Sequence of chain 1.F:
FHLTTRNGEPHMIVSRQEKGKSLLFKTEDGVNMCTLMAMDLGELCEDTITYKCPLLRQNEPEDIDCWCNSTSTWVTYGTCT

A small-molecule ligand and the protein it binds are described below.
Small molecule (SMILES): CC(=O)N[C@@H]1[C@@H](O)[C@H](O)[C@@H](CO)O[C@H]1O

Sequence of chain 1.E:
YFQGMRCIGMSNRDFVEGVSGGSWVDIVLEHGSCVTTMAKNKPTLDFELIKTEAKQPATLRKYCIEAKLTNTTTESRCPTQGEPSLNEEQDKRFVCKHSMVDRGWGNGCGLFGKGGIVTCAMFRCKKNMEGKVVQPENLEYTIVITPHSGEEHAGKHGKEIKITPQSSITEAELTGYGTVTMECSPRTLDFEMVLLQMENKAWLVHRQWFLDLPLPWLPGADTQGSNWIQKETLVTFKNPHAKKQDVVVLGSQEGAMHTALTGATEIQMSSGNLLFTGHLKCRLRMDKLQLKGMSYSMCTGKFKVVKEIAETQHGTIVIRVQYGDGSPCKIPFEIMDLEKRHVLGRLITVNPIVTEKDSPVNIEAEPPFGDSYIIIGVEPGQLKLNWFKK

Binding-site contacts:
Ligand atom C5 contacts residue NAG1 of chain 1.Z at 3.7 Å.
Ligand atom O6 contacts residue CYS45 of chain 1.F at 3.4 Å (h-bond).
Ligand atom O4 contacts residue NAG1 of chain 1.Z at 1.6 Å.
Ligand atom C1 contacts residue ASN75 of chain 1.E at 1.3 Å.
Ligand atom C3 contacts residue NAG1 of chain 1.Z at 3.3 Å.
Ligand atom C6 contacts residue ASN75 of chain 1.E at 3.8 Å.
Ligand atom C7 contacts residue MET126 of chain 1.E at 3.8 Å (hydrophobic).
Ligand atom O6 contacts residue THR48 of chain 1.F at 4.0 Å.
Ligand atom C4 contacts residue ASN75 of chain 1.E at 4.0 Å.
Ligand atom O3 contacts residue NAG1 of chain 1.Z at 2.4 Å (h-bond).
Ligand atom C6 contacts residue THR48 of chain 1.F at 4.4 Å.
Ligand atom C5 contacts residue ASN75 of chain 1.E at 3.2 Å.
Ligand atom C3 contacts residue ASN75 of chain 1.E at 3.5 Å.
Ligand atom O6 contacts residue NAG1 of chain 1.Z at 4.1 Å.
Ligand atom C2 contacts residue NAG1 of chain 1.Z at 4.1 Å.
Ligand atom O5 contacts residue ASN75 of chain 1.E at 2.1 Å (h-bond).
Ligand atom O7 contacts residue ASN75 of chain 1.E at 3.2 Å (h-bond).
Ligand atom C8 contacts residue PHE98 of chain 1.E at 3.6 Å (hydrophobic).
Ligand atom C6 contacts residue CYS45 of chain 1.F at 4.4 Å (hydrophobic).
Ligand atom O5 contacts residue THR48 of chain 1.F at 4.0 Å.
Ligand atom C4 contacts residue NAG1 of chain 1.Z at 2.9 Å.
Ligand atom O6 contacts residue ASN75 of chain 1.E at 3.8 Å.
Ligand atom O7 contacts residue MET126 of chain 1.E at 3.1 Å.
Ligand atom C8 contacts residue ASN75 of chain 1.E at 3.0 Å.
Ligand atom C2 contacts residue ASN75 of chain 1.E at 2.6 Å.
Ligand atom C6 contacts residue NAG1 of chain 1.Z at 3.4 Å.
Ligand atom O6 contacts residue GLU46 of chain 1.F at 3.8 Å.
Ligand atom C8 contacts residue MET126 of chain 1.E at 3.7 Å (hydrophobic).
Ligand atom N2 contacts residue ASN75 of chain 1.E at 3.0 Å (h-bond).
Ligand atom C7 contacts residue ASN75 of chain 1.E at 2.8 Å.